This small molecule binds to this protein.
Small molecule (SMILES): N[C@@H](CS)C(=O)O

Binding-site contacts:
Ligand atom N contacts residue THR113 of chain 1.A at 4.0 Å.
Ligand atom SG contacts residue THR113 of chain 1.A at 4.3 Å.
Ligand atom C contacts residue VAL110 of chain 1.A at 3.8 Å (hydrophobic).
Ligand atom O contacts residue TRP138 of chain 1.A at 4.0 Å.
Ligand atom SG contacts residue VAL110 of chain 1.A at 3.5 Å (h-bond).
Ligand atom CA contacts residue THR113 of chain 1.A at 4.2 Å.
Ligand atom C contacts residue VAL122 of chain 1.A at 4.5 Å (hydrophobic).
Ligand atom OXT contacts residue VAL110 of chain 1.A at 3.4 Å.
Ligand atom CB contacts residue TRP138 of chain 1.A at 4.5 Å (hydrophobic).
Ligand atom C contacts residue ILE136 of chain 1.A at 4.4 Å (hydrophobic).
Ligand atom O contacts residue ILE136 of chain 1.A at 3.4 Å.
Ligand atom CB contacts residue VAL110 of chain 1.A at 4.2 Å (hydrophobic).
Ligand atom O contacts residue VAL110 of chain 1.A at 4.0 Å.
Ligand atom CB contacts residue VAL122 of chain 1.A at 3.8 Å (hydrophobic).
Ligand atom O contacts residue VAL122 of chain 1.A at 4.2 Å.
Ligand atom CB contacts residue THR113 of chain 1.A at 3.3 Å.
Ligand atom N contacts residue TRP138 of chain 1.A at 3.5 Å (h-bond).

Sequence of chain 1.A:
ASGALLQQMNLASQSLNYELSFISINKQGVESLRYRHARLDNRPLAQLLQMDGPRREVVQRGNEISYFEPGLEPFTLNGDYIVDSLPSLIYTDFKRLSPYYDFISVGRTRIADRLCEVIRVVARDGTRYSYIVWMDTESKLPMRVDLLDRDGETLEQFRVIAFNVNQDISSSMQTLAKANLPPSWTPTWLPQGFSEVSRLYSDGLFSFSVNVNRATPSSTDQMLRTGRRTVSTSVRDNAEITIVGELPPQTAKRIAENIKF